Binding-site contacts:
Ligand atom C3 contacts residue TRP93 of chain 1.A at 4.1 Å (hydrophobic).
Ligand atom C4 contacts residue TRP93 of chain 1.A at 4.2 Å (hydrophobic).
Ligand atom C3 contacts residue TRP98 of chain 1.A at 4.1 Å (hydrophobic).
Ligand atom O5 contacts residue TRP93 of chain 1.A at 3.8 Å.
Ligand atom O5 contacts residue GLY100 of chain 1.B at 4.2 Å.
Ligand atom O2 contacts residue HIS101 of chain 1.B at 3.6 Å.
Ligand atom C2 contacts residue GLY102 of chain 1.B at 3.6 Å.
Ligand atom O1 contacts residue TRP33 of chain 1.B at 3.8 Å.
Ligand atom O2 contacts residue HIS34 of chain 1.A at 3.7 Å.
Ligand atom C3 contacts residue TRP33 of chain 1.B at 4.1 Å (hydrophobic).
Ligand atom O2 contacts residue GLY102 of chain 1.B at 2.7 Å (h-bond).
Ligand atom C2 contacts residue GLY100 of chain 1.B at 3.5 Å.
Ligand atom O4 contacts residue TYR103 of chain 1.B at 4.1 Å.
Ligand atom O2 contacts residue GLY100 of chain 1.B at 3.9 Å.
Ligand atom O5 contacts residue TRP33 of chain 1.B at 3.5 Å (h-bond).
Ligand atom C6 contacts residue HIS35 of chain 1.B at 4.0 Å.
Ligand atom O2 contacts residue HIS101 of chain 1.B at 4.1 Å.
Ligand atom O3 contacts residue TRP93 of chain 1.A at 4.2 Å.
Ligand atom C4 contacts residue HIS101 of chain 1.B at 4.0 Å.
Ligand atom O4 contacts residue HIS101 of chain 1.B at 3.2 Å (h-bond).
Ligand atom C3 contacts residue TRP93 of chain 1.A at 4.2 Å (hydrophobic).
Ligand atom C6 contacts residue PHE59 of chain 1.B at 3.8 Å (hydrophobic).
Ligand atom C1 contacts residue GLY100 of chain 1.B at 3.7 Å.
Ligand atom O4 contacts residue HIS35 of chain 1.B at 3.2 Å.
Ligand atom C6 contacts residue TRP33 of chain 1.B at 3.8 Å (hydrophobic).
Ligand atom O4 contacts residue ASN96 of chain 1.A at 3.9 Å.
Ligand atom O4 contacts residue TRP98 of chain 1.A at 2.8 Å (h-bond).
Ligand atom O4 contacts residue TRP93 of chain 1.A at 4.3 Å.
Ligand atom C4 contacts residue TRP98 of chain 1.A at 3.6 Å (hydrophobic).
Ligand atom O3 contacts residue HIS34 of chain 1.A at 3.7 Å.
Ligand atom C2 contacts residue TRP93 of chain 1.A at 3.4 Å (hydrophobic).
Ligand atom O5 contacts residue PHE59 of chain 1.B at 4.1 Å.
Ligand atom C2 contacts residue PHE59 of chain 1.B at 4.2 Å (hydrophobic).
Ligand atom C4 contacts residue TRP93 of chain 1.A at 3.8 Å (hydrophobic).
Ligand atom C1 contacts residue TRP33 of chain 1.B at 4.1 Å (hydrophobic).
Ligand atom O1 contacts residue PHE59 of chain 1.B at 4.1 Å.
Ligand atom C1 contacts residue TRP93 of chain 1.A at 3.8 Å (hydrophobic).
Ligand atom O6 contacts residue HIS101 of chain 1.B at 3.7 Å.
Ligand atom O4 contacts residue TRP93 of chain 1.A at 3.2 Å (h-bond).
Ligand atom C5 contacts residue TRP93 of chain 1.A at 4.1 Å (hydrophobic).

Sequence of chain 1.A:
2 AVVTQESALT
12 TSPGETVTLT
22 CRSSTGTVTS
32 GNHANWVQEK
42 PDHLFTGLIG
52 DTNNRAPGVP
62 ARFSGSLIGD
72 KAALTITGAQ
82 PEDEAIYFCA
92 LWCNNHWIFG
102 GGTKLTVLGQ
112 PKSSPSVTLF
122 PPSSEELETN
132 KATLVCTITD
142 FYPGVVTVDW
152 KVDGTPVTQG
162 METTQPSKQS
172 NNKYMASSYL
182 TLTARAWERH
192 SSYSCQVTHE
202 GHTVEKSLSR

Sequence of chain 1.B:
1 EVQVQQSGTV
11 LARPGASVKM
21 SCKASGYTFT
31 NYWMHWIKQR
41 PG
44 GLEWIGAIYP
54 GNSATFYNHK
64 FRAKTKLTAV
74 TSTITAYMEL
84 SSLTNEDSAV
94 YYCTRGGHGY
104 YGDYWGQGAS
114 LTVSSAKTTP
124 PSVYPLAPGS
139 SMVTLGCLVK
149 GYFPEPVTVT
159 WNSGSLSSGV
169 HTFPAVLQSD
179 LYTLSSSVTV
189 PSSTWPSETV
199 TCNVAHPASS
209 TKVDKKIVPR

This small molecule binds to this protein.
Small molecule (SMILES): C[C@H]1O[C@H](O[C@H]2[C@H](O)[C@@H](CO)O[C@H](O)[C@H]2O[C@H]2O[C@H](CO)[C@H](O)[C@H](O)[C@H]2O)[C@H](O)C[C@H]1O